The protein below binds the small molecule below.
Small molecule (SMILES): CC(=O)N[C@@H]1[C@@H](O)[C@H](O)[C@@H](CO)O[C@H]1O

Binding-site contacts:
Ligand atom O7 contacts residue ASN103 of chain 1.D at 3.1 Å (h-bond).
Ligand atom C2 contacts residue ASN103 of chain 1.D at 2.5 Å.
Ligand atom C5 contacts residue ASN103 of chain 1.D at 3.7 Å.
Ligand atom C4 contacts residue ASN103 of chain 1.D at 4.2 Å.
Ligand atom C3 contacts residue ASN103 of chain 1.D at 3.8 Å.
Ligand atom C7 contacts residue ASN103 of chain 1.D at 3.2 Å.
Ligand atom C1 contacts residue ASN103 of chain 1.D at 1.4 Å.
Ligand atom C8 contacts residue THR102 of chain 1.D at 3.9 Å.
Ligand atom O5 contacts residue ASN103 of chain 1.D at 2.4 Å (h-bond).
Ligand atom N2 contacts residue ASN103 of chain 1.D at 2.9 Å (h-bond).
Ligand atom C8 contacts residue ASN103 of chain 1.D at 4.3 Å.

Sequence of chain 1.D:
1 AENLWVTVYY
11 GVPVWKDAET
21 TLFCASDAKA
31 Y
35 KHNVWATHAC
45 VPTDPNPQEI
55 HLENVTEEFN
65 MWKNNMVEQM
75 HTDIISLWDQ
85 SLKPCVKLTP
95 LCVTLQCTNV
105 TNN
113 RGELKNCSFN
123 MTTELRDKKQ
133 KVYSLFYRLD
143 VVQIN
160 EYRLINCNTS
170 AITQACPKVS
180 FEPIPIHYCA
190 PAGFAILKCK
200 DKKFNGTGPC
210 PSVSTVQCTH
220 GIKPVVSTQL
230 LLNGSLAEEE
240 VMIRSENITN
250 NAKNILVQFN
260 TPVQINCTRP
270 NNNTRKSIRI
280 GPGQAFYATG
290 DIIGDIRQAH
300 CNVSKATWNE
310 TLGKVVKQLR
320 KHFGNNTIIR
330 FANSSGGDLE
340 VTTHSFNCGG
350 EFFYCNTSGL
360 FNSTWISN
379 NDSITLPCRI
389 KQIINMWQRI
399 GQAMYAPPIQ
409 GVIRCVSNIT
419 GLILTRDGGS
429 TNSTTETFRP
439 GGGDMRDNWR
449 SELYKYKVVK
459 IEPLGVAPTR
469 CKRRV